Sequence of chain 1.A:
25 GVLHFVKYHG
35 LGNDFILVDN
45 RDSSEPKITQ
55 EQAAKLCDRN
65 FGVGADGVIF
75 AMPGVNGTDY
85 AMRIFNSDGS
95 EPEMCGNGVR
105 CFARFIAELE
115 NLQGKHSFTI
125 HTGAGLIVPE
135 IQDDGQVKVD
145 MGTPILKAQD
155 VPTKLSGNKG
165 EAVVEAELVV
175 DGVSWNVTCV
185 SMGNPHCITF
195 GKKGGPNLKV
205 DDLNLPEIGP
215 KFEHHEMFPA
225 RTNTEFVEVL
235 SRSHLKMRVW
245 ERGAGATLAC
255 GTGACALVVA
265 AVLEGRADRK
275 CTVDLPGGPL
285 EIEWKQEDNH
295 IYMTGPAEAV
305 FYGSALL

Binding-site contacts:
Ligand atom NAC contacts residue CYS254 of chain 1.A at 3.3 Å (h-bond).
Ligand atom OAE contacts residue PRO96 of chain 1.A at 3.5 Å.
Ligand atom NAB contacts residue GLU245 of chain 1.A at 2.8 Å (salt-bridge).
Ligand atom CAK contacts residue ASN90 of chain 1.A at 3.5 Å.
Ligand atom CAQ contacts residue GLY255 of chain 1.A at 3.4 Å.
Ligand atom NAB contacts residue ASN227 of chain 1.A at 3.5 Å (h-bond).
Ligand atom OAF contacts residue CYS99 of chain 1.A at 3.2 Å.
Ligand atom OAH contacts residue ASN101 of chain 1.A at 2.9 Å (h-bond).
Ligand atom NAC contacts residue ASN37 of chain 1.A at 2.9 Å (h-bond).
Ligand atom NAB contacts residue ARG246 of chain 1.A at 2.8 Å (salt-bridge).
Ligand atom OAG contacts residue ASN90 of chain 1.A at 2.9 Å (h-bond).
Ligand atom CAQ contacts residue CYS254 of chain 1.A at 3.5 Å (hydrophobic).
Ligand atom CAQ contacts residue GLY100 of chain 1.A at 3.2 Å.
Ligand atom OAE contacts residue ARG246 of chain 1.A at 3.0 Å (salt-bridge).
Ligand atom OAH contacts residue ASN37 of chain 1.A at 3.3 Å (h-bond).
Ligand atom OAE contacts residue ASN188 of chain 1.A at 3.0 Å (h-bond).
Ligand atom CAS contacts residue ASN227 of chain 1.A at 3.3 Å.
Ligand atom OAF contacts residue CYS254 of chain 1.A at 3.5 Å (h-bond).
Ligand atom OAH contacts residue CYS99 of chain 1.A at 3.4 Å (h-bond).
Ligand atom OAG contacts residue PRO96 of chain 1.A at 3.5 Å.
Ligand atom CAT contacts residue CYS99 of chain 1.A at 2.9 Å (hydrophobic).
Ligand atom CAP contacts residue PRO96 of chain 1.A at 3.4 Å (hydrophobic).
Ligand atom CAK contacts residue PRO96 of chain 1.A at 3.5 Å (hydrophobic).
Ligand atom OAE contacts residue ASN227 of chain 1.A at 2.9 Å (h-bond).
Ligand atom CAS contacts residue GLU245 of chain 1.A at 3.5 Å.
Ligand atom OAG contacts residue ARG246 of chain 1.A at 2.9 Å (salt-bridge).
Ligand atom CAJ contacts residue GLU245 of chain 1.A at 3.4 Å.
Ligand atom OAF contacts residue GLY100 of chain 1.A at 2.8 Å (h-bond).
Ligand atom NAB contacts residue ASN90 of chain 1.A at 2.9 Å (h-bond).
Ligand atom CAN contacts residue ASN37 of chain 1.A at 3.2 Å.
Ligand atom CAP contacts residue ASN227 of chain 1.A at 3.4 Å.
Ligand atom CAN contacts residue PHE39 of chain 1.A at 3.2 Å (hydrophobic).
Ligand atom OAF contacts residue THR256 of chain 1.A at 2.8 Å (h-bond).
Ligand atom OAH contacts residue GLY255 of chain 1.A at 2.7 Å (h-bond).
Ligand atom CAP contacts residue ARG246 of chain 1.A at 3.5 Å.
Ligand atom OAF contacts residue GLY255 of chain 1.A at 3.5 Å (h-bond).
Ligand atom CAN contacts residue CYS99 of chain 1.A at 1.8 Å (hydrophobic).
Ligand atom OAH contacts residue GLY100 of chain 1.A at 3.3 Å (h-bond).
Ligand atom CAQ contacts residue CYS99 of chain 1.A at 3.2 Å (hydrophobic).
Ligand atom NAC contacts residue GLU245 of chain 1.A at 2.7 Å (salt-bridge).

The small molecule below binds the protein below.
Small molecule (SMILES): C[C@](N)(CCC[C@H](N)C(=O)O)C(=O)O